Sequence of chain 1.A:
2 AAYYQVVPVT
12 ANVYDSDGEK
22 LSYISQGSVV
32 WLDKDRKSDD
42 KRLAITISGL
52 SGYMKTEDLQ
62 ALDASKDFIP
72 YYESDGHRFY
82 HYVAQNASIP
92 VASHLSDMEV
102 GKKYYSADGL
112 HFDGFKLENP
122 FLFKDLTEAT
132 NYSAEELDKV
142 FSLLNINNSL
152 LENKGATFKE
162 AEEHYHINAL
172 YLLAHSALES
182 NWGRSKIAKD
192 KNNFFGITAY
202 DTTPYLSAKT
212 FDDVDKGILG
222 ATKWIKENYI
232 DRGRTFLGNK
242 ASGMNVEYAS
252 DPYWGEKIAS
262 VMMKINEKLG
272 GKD

Binding-site contacts:
Ligand atom O5 contacts residue GLU180 of chain 1.A at 2.8 Å (salt-bridge).
Ligand atom C6 contacts residue ASP252 of chain 1.A at 3.5 Å.
Ligand atom O6 contacts residue ASP252 of chain 1.A at 2.7 Å (salt-bridge).
Ligand atom O3 contacts residue ALA250 of chain 1.A at 3.5 Å.
Ligand atom N2 contacts residue GLU180 of chain 1.A at 2.9 Å (salt-bridge).
Ligand atom C7 contacts residue TYR249 of chain 1.A at 3.8 Å (hydrophobic).
Ligand atom O6 contacts residue ASN182 of chain 1.A at 3.2 Å (h-bond).
Ligand atom C3 contacts residue GLU180 of chain 1.A at 3.6 Å.
Ligand atom C1 contacts residue TYR24 of chain 1.A at 3.6 Å (hydrophobic).
Ligand atom O4 contacts residue GLU180 of chain 1.A at 3.1 Å (salt-bridge).
Ligand atom C7 contacts residue GLU180 of chain 1.A at 3.6 Å.
Ligand atom C2 contacts residue TYR249 of chain 1.A at 3.6 Å (hydrophobic).
Ligand atom C7 contacts residue ASP252 of chain 1.A at 3.7 Å.
Ligand atom O7 contacts residue THR199 of chain 1.A at 3.6 Å.
Ligand atom C6 contacts residue GLY197 of chain 1.A at 3.2 Å.
Ligand atom C1 contacts residue GLU180 of chain 1.A at 3.6 Å.
Ligand atom O6 contacts residue ALA178 of chain 1.A at 3.7 Å.
Ligand atom N2 contacts residue TYR249 of chain 1.A at 2.9 Å (h-bond).
Ligand atom O7 contacts residue ASP252 of chain 1.A at 2.8 Å (salt-bridge).
Ligand atom O6 contacts residue TYR24 of chain 1.A at 3.7 Å.
Ligand atom O6 contacts residue LEU179 of chain 1.A at 2.6 Å (h-bond).
Ligand atom C4 contacts residue TYR249 of chain 1.A at 3.5 Å (hydrophobic).
Ligand atom C8 contacts residue SER251 of chain 1.A at 3.2 Å.
Ligand atom C3 contacts residue TYR24 of chain 1.A at 3.6 Å (hydrophobic).
Ligand atom C6 contacts residue LEU179 of chain 1.A at 3.4 Å (hydrophobic).
Ligand atom C8 contacts residue TYR249 of chain 1.A at 3.6 Å (hydrophobic).
Ligand atom C7 contacts residue SER251 of chain 1.A at 3.2 Å.
Ligand atom C8 contacts residue ALA88 of chain 1.A at 3.8 Å (hydrophobic).
Ligand atom C5 contacts residue TYR24 of chain 1.A at 3.4 Å (hydrophobic).
Ligand atom O7 contacts residue GLU180 of chain 1.A at 3.4 Å (salt-bridge).
Ligand atom C1 contacts residue LEU179 of chain 1.A at 3.7 Å (hydrophobic).
Ligand atom O3 contacts residue SER251 of chain 1.A at 3.0 Å (h-bond).
Ligand atom O3 contacts residue LYS258 of chain 1.A at 3.0 Å (salt-bridge).
Ligand atom N2 contacts residue LYS258 of chain 1.A at 3.6 Å (salt-bridge).
Ligand atom O7 contacts residue ALA250 of chain 1.A at 3.4 Å.
Ligand atom C7 contacts residue LYS258 of chain 1.A at 3.6 Å.
Ligand atom O6 contacts residue GLY197 of chain 1.A at 2.6 Å (h-bond).
Ligand atom C4 contacts residue LEU179 of chain 1.A at 3.6 Å (hydrophobic).
Ligand atom O7 contacts residue SER251 of chain 1.A at 3.2 Å (h-bond).
Ligand atom C1 contacts residue TYR249 of chain 1.A at 3.6 Å (hydrophobic).

The protein below binds the small molecule below.
Small molecule (SMILES): CC(=O)N[C@@H]1[C@@H](O)[C@H](O[C@@H]2O[C@H](CO)[C@@H](O[C@@H]3O[C@H](CO)[C@@H](O[C@@H]4O[C@H](CO)[C@@H](O)[C@H](O)[C@H]4NC(C)=O)[C@H](O)[C@H]3NC(C)=O)[C@H](O)[C@H]2NC(C)=O)[C@@H](CO)O[C@H]1O